Sequence of chain 1.C:
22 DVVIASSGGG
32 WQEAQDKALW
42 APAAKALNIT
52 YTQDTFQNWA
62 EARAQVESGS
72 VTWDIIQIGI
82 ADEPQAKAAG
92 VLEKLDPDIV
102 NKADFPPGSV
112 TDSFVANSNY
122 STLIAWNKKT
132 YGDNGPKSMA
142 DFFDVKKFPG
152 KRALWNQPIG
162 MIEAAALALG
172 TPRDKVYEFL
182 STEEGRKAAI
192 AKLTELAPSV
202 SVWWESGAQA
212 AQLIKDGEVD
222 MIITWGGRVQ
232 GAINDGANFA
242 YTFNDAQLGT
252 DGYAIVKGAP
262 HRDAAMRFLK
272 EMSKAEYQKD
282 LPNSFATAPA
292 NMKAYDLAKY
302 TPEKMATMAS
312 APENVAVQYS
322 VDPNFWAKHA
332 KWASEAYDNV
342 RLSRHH

The small molecule below binds the protein below.
Small molecule (SMILES): O=C(O)CC[C@@H](NCC(=O)[C@H](O)[C@H](O)[C@@H](O)CO)C(=O)O

Binding-site contacts:
Ligand atom CB contacts residue TYR121 of chain 1.C at 3.4 Å (hydrophobic).
Ligand atom C contacts residue ARG229 of chain 1.C at 3.5 Å.
Ligand atom OE2 contacts residue PHE286 of chain 1.C at 3.5 Å.
Ligand atom OAE contacts residue TYR121 of chain 1.C at 3.1 Å (h-bond).
Ligand atom CD contacts residue ASP252 of chain 1.C at 3.5 Å.
Ligand atom CAF contacts residue ASP83 of chain 1.C at 3.5 Å.
Ligand atom OAM contacts residue ILE79 of chain 1.C at 3.6 Å.
Ligand atom O contacts residue TRP226 of chain 1.C at 3.4 Å.
Ligand atom CD contacts residue THR288 of chain 1.C at 3.6 Å.
Ligand atom OAB contacts residue ASP83 of chain 1.C at 2.7 Å (salt-bridge).
Ligand atom CAG contacts residue GLN58 of chain 1.C at 3.4 Å.
Ligand atom N contacts residue ASP252 of chain 1.C at 2.9 Å (salt-bridge).
Ligand atom OE2 contacts residue THR288 of chain 1.C at 2.7 Å (h-bond).
Ligand atom OXT contacts residue SER28 of chain 1.C at 3.2 Å (h-bond).
Ligand atom CAK contacts residue TRP226 of chain 1.C at 3.4 Å (hydrophobic).
Ligand atom CA contacts residue TRP226 of chain 1.C at 3.5 Å (hydrophobic).
Ligand atom CG contacts residue TRP32 of chain 1.C at 3.5 Å (hydrophobic).
Ligand atom OE1 contacts residue TRP32 of chain 1.C at 3.4 Å.
Ligand atom C contacts residue TRP226 of chain 1.C at 3.2 Å (hydrophobic).
Ligand atom OAC contacts residue ASP83 of chain 1.C at 3.5 Å (salt-bridge).
Ligand atom OXT contacts residue TRP32 of chain 1.C at 3.5 Å.
Ligand atom OE1 contacts residue TYR121 of chain 1.C at 3.3 Å.
Ligand atom OAB contacts residue ILE79 of chain 1.C at 3.4 Å.
Ligand atom OAB contacts residue GLY80 of chain 1.C at 2.9 Å (h-bond).
Ligand atom OE1 contacts residue ASP252 of chain 1.C at 2.9 Å (salt-bridge).
Ligand atom CAJ contacts residue ASP252 of chain 1.C at 3.5 Å.
Ligand atom OE2 contacts residue TRP32 of chain 1.C at 3.6 Å.
Ligand atom O contacts residue ARG229 of chain 1.C at 2.8 Å (salt-bridge).
Ligand atom OAE contacts residue ASP252 of chain 1.C at 2.8 Å (salt-bridge).
Ligand atom OE1 contacts residue SER119 of chain 1.C at 2.6 Å (h-bond).
Ligand atom OXT contacts residue TRP226 of chain 1.C at 3.4 Å.
Ligand atom OXT contacts residue ARG229 of chain 1.C at 2.9 Å (salt-bridge).
Ligand atom OAM contacts residue GLN78 of chain 1.C at 3.1 Å (h-bond).
Ligand atom OAM contacts residue GLY80 of chain 1.C at 3.6 Å (h-bond).
Ligand atom CD contacts residue TRP32 of chain 1.C at 3.6 Å (hydrophobic).
Ligand atom CG contacts residue ASP252 of chain 1.C at 3.1 Å.
Ligand atom OAC contacts residue GLN58 of chain 1.C at 3.1 Å (h-bond).
Ligand atom CB contacts residue ASP252 of chain 1.C at 3.3 Å.
Ligand atom CD contacts residue SER119 of chain 1.C at 3.6 Å.
Ligand atom CA contacts residue ASP252 of chain 1.C at 3.6 Å.